This protein binds this small molecule.
Small molecule (SMILES): C=CCNC(=O)C(=O)[C@H](CCC)NC(=O)[C@@H]1[C@@H]2[C@H](CN1C(=O)[C@@H](NC(=O)N[C@H](CN1CCCCC1=O)C(C)(C)C)C1Cc3ccccc3C1)C2(C)C

Binding-site contacts:
Ligand atom C41 contacts residue SER150 of chain 1.A at 2.4 Å.
Ligand atom C49 contacts residue THR53 of chain 1.A at 3.5 Å.
Ligand atom N48 contacts residue GLN52 of chain 1.A at 3.2 Å (h-bond).
Ligand atom C50 contacts residue GLN52 of chain 1.A at 3.6 Å.
Ligand atom N40 contacts residue SER150 of chain 1.A at 3.0 Å (h-bond).
Ligand atom O47 contacts residue SER149 of chain 1.A at 3.1 Å (h-bond).
Ligand atom C36 contacts residue HIS68 of chain 1.A at 3.6 Å.
Ligand atom O45 contacts residue HIS68 of chain 1.A at 2.7 Å (h-bond).
Ligand atom C46 contacts residue SER150 of chain 1.A at 1.5 Å.
Ligand atom C51 contacts residue LYS147 of chain 1.A at 3.5 Å.
Ligand atom C12 contacts residue CYS170 of chain 1.A at 3.7 Å (hydrophobic).
Ligand atom N3 contacts residue ALA168 of chain 1.A at 2.8 Å (h-bond).
Ligand atom N48 contacts residue SER150 of chain 1.A at 3.6 Å.
Ligand atom C28 contacts residue ALA167 of chain 1.A at 3.5 Å (hydrophobic).
Ligand atom N40 contacts residue HIS68 of chain 1.A at 3.5 Å (h-bond).
Ligand atom C8 contacts residue ARG134 of chain 1.A at 3.4 Å.
Ligand atom C37 contacts residue ARG166 of chain 1.A at 3.7 Å.
Ligand atom C9 contacts residue ARG134 of chain 1.A at 3.6 Å.
Ligand atom C44 contacts residue ILE143 of chain 1.A at 3.5 Å (hydrophobic).
Ligand atom O29 contacts residue ALA168 of chain 1.A at 2.9 Å (h-bond).
Ligand atom C36 contacts residue ARG166 of chain 1.A at 3.7 Å.
Ligand atom O4 contacts residue CYS170 of chain 1.A at 3.0 Å (h-bond).
Ligand atom O45 contacts residue SER150 of chain 1.A at 2.4 Å (h-bond).
Ligand atom C8 contacts residue VAL169 of chain 1.A at 3.4 Å (hydrophobic).
Ligand atom C49 contacts residue GLY148 of chain 1.A at 3.6 Å.
Ligand atom O29 contacts residue ALA167 of chain 1.A at 3.1 Å.
Ligand atom O47 contacts residue SER150 of chain 1.A at 2.9 Å (h-bond).
Ligand atom C52 contacts residue SER150 of chain 1.A at 2.5 Å.
Ligand atom C37 contacts residue ALA167 of chain 1.A at 3.5 Å (hydrophobic).
Ligand atom C33 contacts residue HIS68 of chain 1.A at 3.4 Å.
Ligand atom C51 contacts residue GLY148 of chain 1.A at 3.7 Å.
Ligand atom O47 contacts residue GLY148 of chain 1.A at 2.7 Å (h-bond).
Ligand atom O4 contacts residue VAL169 of chain 1.A at 3.3 Å.
Ligand atom C1 contacts residue ALA168 of chain 1.A at 3.3 Å (hydrophobic).
Ligand atom C42 contacts residue SER150 of chain 1.A at 2.9 Å.
Ligand atom N40 contacts residue ARG166 of chain 1.A at 3.1 Å (salt-bridge).
Ligand atom O4 contacts residue ALA168 of chain 1.A at 3.3 Å (h-bond).
Ligand atom C32 contacts residue ARG166 of chain 1.A at 3.6 Å.
Ligand atom C49 contacts residue GLN52 of chain 1.A at 3.1 Å.
Ligand atom N17 contacts residue ALA168 of chain 1.A at 2.8 Å (h-bond).

Sequence of chain 1.A:
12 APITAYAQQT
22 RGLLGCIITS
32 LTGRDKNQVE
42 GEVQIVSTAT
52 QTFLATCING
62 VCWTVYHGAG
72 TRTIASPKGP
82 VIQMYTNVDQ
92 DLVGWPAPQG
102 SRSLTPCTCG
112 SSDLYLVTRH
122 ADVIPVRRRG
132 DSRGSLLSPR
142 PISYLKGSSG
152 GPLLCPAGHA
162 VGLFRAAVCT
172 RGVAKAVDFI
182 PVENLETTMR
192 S